Sequence of chain 1.E:
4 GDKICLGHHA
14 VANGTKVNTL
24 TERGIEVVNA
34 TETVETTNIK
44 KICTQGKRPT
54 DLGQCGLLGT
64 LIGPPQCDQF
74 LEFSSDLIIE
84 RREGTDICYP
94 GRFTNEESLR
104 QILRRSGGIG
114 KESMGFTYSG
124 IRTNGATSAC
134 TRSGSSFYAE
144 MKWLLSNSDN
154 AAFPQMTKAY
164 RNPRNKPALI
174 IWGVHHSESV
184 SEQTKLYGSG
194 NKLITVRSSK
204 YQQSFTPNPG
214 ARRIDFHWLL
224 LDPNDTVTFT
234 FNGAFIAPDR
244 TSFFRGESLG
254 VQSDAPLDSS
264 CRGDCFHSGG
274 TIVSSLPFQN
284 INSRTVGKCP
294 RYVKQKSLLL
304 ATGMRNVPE

Binding-site contacts:
Ligand atom C10 contacts residue LEU189 of chain 1.E at 4.2 Å (hydrophobic).
Ligand atom O1 contacts residue GLU185 of chain 1.E at 4.3 Å.
Ligand atom O4 contacts residue ALA129 of chain 1.E at 3.8 Å.
Ligand atom N5 contacts residue ALA129 of chain 1.E at 3.1 Å (h-bond).
Ligand atom C9 contacts residue TRP146 of chain 1.E at 3.9 Å (hydrophobic).
Ligand atom C4 contacts residue ALA129 of chain 1.E at 3.4 Å (hydrophobic).
Ligand atom O10 contacts residue LEU189 of chain 1.E at 4.2 Å.
Ligand atom O9 contacts residue HIS178 of chain 1.E at 3.6 Å.
Ligand atom O9 contacts residue GLU181 of chain 1.E at 4.2 Å.
Ligand atom C9 contacts residue GLU185 of chain 1.E at 3.5 Å.
Ligand atom C9 contacts residue HIS178 of chain 1.E at 3.5 Å.
Ligand atom C8 contacts residue TYR92 of chain 1.E at 4.0 Å (hydrophobic).
Ligand atom C9 contacts residue TYR92 of chain 1.E at 3.3 Å (hydrophobic).
Ligand atom C8 contacts residue ARG215 of chain 1.E at 3.5 Å.
Ligand atom O8 contacts residue TYR92 of chain 1.E at 3.4 Å (h-bond).
Ligand atom O1A contacts residue SER131 of chain 1.E at 2.9 Å (h-bond).
Ligand atom C8 contacts residue GLU185 of chain 1.E at 3.6 Å.
Ligand atom C5 contacts residue ALA129 of chain 1.E at 3.7 Å (hydrophobic).
Ligand atom C10 contacts residue ALA129 of chain 1.E at 3.9 Å (hydrophobic).
Ligand atom O1B contacts residue THR130 of chain 1.E at 3.1 Å (h-bond).
Ligand atom C8 contacts residue TRP146 of chain 1.E at 4.2 Å (hydrophobic).
Ligand atom O8 contacts residue ARG215 of chain 1.E at 3.2 Å (salt-bridge).
Ligand atom O9 contacts residue ARG215 of chain 1.E at 2.9 Å (salt-bridge).
Ligand atom O1B contacts residue SER131 of chain 1.E at 3.6 Å.
Ligand atom O10 contacts residue TRP146 of chain 1.E at 4.2 Å.
Ligand atom C9 contacts residue ARG215 of chain 1.E at 3.8 Å.
Ligand atom O9 contacts residue TYR92 of chain 1.E at 3.1 Å (h-bond).
Ligand atom O10 contacts residue LEU148 of chain 1.E at 3.7 Å.
Ligand atom O10 contacts residue ALA129 of chain 1.E at 4.0 Å.
Ligand atom C11 contacts residue LEU189 of chain 1.E at 3.7 Å (hydrophobic).
Ligand atom C7 contacts residue TRP146 of chain 1.E at 3.8 Å (hydrophobic).
Ligand atom N5 contacts residue TRP146 of chain 1.E at 4.2 Å.
Ligand atom C1 contacts residue THR130 of chain 1.E at 3.9 Å.
Ligand atom O9 contacts residue GLU185 of chain 1.E at 2.7 Å (salt-bridge).
Ligand atom O7 contacts residue LEU189 of chain 1.E at 3.9 Å.
Ligand atom O1A contacts residue THR130 of chain 1.E at 3.8 Å.
Ligand atom C6 contacts residue ALA129 of chain 1.E at 4.2 Å (hydrophobic).
Ligand atom O10 contacts residue GLY128 of chain 1.E at 3.9 Å.
Ligand atom C1 contacts residue SER131 of chain 1.E at 3.7 Å.
Ligand atom O7 contacts residue GLU185 of chain 1.E at 4.2 Å.

A small-molecule ligand and the protein it binds are described below.
Small molecule (SMILES): CC(=O)N[C@H]1[C@H]([C@H](O)[C@H](O)CO)O[C@@](OC[C@H]2O[C@@H](O)[C@H](O)[C@@H](O)[C@H]2O)(C(=O)O)C[C@@H]1O